Binding-site contacts:
Ligand atom C14 contacts residue RAV1 of chain 8.J at 1.3 Å.
Ligand atom C15 contacts residue ARG59 of chain 8.A at 3.5 Å.
Ligand atom N5 contacts residue SER27 of chain 8.A at 2.7 Å (h-bond).
Ligand atom C17 contacts residue ARG59 of chain 8.A at 3.9 Å.
Ligand atom C17 contacts residue ALA55 of chain 18.A at 3.9 Å (hydrophobic).
Ligand atom N5 contacts residue RAV1 of chain 8.J at 1.3 Å.
Ligand atom O9 contacts residue SER27 of chain 8.A at 3.2 Å (h-bond).
Ligand atom C12 contacts residue RAV1 of chain 8.J at 0.3 Å.
Ligand atom O7 contacts residue LEU24 of chain 8.A at 3.2 Å.
Ligand atom O9 contacts residue ARG59 of chain 18.A at 4.0 Å.
Ligand atom C12 contacts residue LEU81 of chain 8.A at 3.9 Å (hydrophobic).
Ligand atom C13 contacts residue RAV1 of chain 8.J at 1.5 Å.
Ligand atom O7 contacts residue RAV1 of chain 8.J at 0.5 Å (h-bond).
Ligand atom C14 contacts residue SER27 of chain 18.A at 2.8 Å.
Ligand atom C12 contacts residue LEU81 of chain 18.A at 3.8 Å (hydrophobic).
Ligand atom C4 contacts residue RAV1 of chain 8.J at 0.7 Å.
Ligand atom C2 contacts residue LEU24 of chain 18.A at 3.8 Å (hydrophobic).
Ligand atom O8 contacts residue RAV1 of chain 8.J at 0.5 Å (h-bond).
Ligand atom C4 contacts residue SER27 of chain 8.A at 3.4 Å.
Ligand atom C18 contacts residue LEU81 of chain 18.A at 3.9 Å (hydrophobic).
Ligand atom C16 contacts residue RAV1 of chain 8.J at 0.7 Å.
Ligand atom C6 contacts residue SER27 of chain 8.A at 3.7 Å.
Ligand atom N5 contacts residue ARG59 of chain 8.A at 4.0 Å.
Ligand atom C17 contacts residue SER27 of chain 18.A at 3.3 Å.
Ligand atom O7 contacts residue SER27 of chain 8.A at 3.8 Å.
Ligand atom N3 contacts residue ARG59 of chain 18.A at 3.6 Å.
Ligand atom C18 contacts residue LEU81 of chain 8.A at 3.2 Å (hydrophobic).
Ligand atom O8 contacts residue LEU24 of chain 18.A at 2.9 Å.
Ligand atom C6 contacts residue RAV1 of chain 8.J at 1.3 Å.
Ligand atom C17 contacts residue RAV1 of chain 8.J at 0.9 Å.
Ligand atom N3 contacts residue RAV1 of chain 8.J at 0.8 Å.
Ligand atom C2 contacts residue RAV1 of chain 8.J at 1.3 Å.
Ligand atom C16 contacts residue SER27 of chain 18.A at 3.7 Å.
Ligand atom O9 contacts residue RAV1 of chain 8.J at 0.7 Å.
Ligand atom C14 contacts residue TYR28 of chain 18.A at 3.6 Å (hydrophobic).
Ligand atom C15 contacts residue RAV1 of chain 8.J at 0.7 Å.
Ligand atom C4 contacts residue ARG59 of chain 18.A at 3.9 Å.
Ligand atom C1 contacts residue RAV1 of chain 8.J at 0.1 Å.
Ligand atom C14 contacts residue LEU24 of chain 18.A at 3.8 Å (hydrophobic).
Ligand atom C18 contacts residue RAV1 of chain 8.J at 1.3 Å.

Sequence of chain 18.A:
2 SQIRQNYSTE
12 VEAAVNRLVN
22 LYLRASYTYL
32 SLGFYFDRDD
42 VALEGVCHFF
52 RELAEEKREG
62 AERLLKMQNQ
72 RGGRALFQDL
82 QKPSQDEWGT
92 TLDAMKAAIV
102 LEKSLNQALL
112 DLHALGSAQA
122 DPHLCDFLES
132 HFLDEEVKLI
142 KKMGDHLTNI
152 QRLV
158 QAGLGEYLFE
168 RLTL

Sequence of chain 8.A:
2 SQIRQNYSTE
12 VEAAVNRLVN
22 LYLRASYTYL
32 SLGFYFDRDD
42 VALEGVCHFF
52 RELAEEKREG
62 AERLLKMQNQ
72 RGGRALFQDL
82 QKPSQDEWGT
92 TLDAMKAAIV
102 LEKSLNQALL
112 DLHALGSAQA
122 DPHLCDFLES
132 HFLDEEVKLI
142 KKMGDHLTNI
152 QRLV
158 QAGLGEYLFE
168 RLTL

This small molecule binds to this protein.
Small molecule (SMILES): CCC[C@H](C)C1(CC)C(=O)NC(=O)NC1=O